This protein binds this small molecule.
Small molecule (SMILES): N[C@H](Cc1cc(C(=O)O)nn1-c1ccc(F)cc1)C(=O)O

Binding-site contacts:
Ligand atom O06 contacts residue THR171 of chain 1.B at 2.9 Å (h-bond).
Ligand atom C16 contacts residue THR113 of chain 1.B at 3.2 Å.
Ligand atom C04 contacts residue TYR211 of chain 1.B at 3.4 Å (hydrophobic).
Ligand atom C18 contacts residue ASP212 of chain 1.B at 3.4 Å.
Ligand atom N14 contacts residue HIS85 of chain 1.B at 3.5 Å (h-bond).
Ligand atom C15 contacts residue THR113 of chain 1.B at 3.5 Å.
Ligand atom C15 contacts residue HIS85 of chain 1.B at 3.6 Å.
Ligand atom C11 contacts residue THR131 of chain 1.B at 3.6 Å.
Ligand atom C01 contacts residue HIS85 of chain 1.B at 3.2 Å.
Ligand atom C12 contacts residue GLY132 of chain 1.B at 3.6 Å.
Ligand atom C10 contacts residue GLY132 of chain 1.B at 3.5 Å.
Ligand atom O06 contacts residue SER170 of chain 1.B at 3.1 Å (h-bond).
Ligand atom O05 contacts residue TYR211 of chain 1.B at 3.5 Å (h-bond).
Ligand atom O05 contacts residue GLY169 of chain 1.B at 3.4 Å.
Ligand atom C09 contacts residue ILE133 of chain 1.B at 3.5 Å (hydrophobic).
Ligand atom C21 contacts residue TYR211 of chain 1.B at 3.4 Å (hydrophobic).
Ligand atom C12 contacts residue ASP212 of chain 1.B at 3.3 Å.
Ligand atom N14 contacts residue THR113 of chain 1.B at 3.0 Å (h-bond).
Ligand atom F07 contacts residue GLY132 of chain 1.B at 3.1 Å.
Ligand atom F07 contacts residue THR240 of chain 1.B at 3.2 Å.
Ligand atom C01 contacts residue ARG118 of chain 1.B at 3.5 Å.
Ligand atom N14 contacts residue ASP212 of chain 1.B at 3.7 Å.
Ligand atom C04 contacts residue SER170 of chain 1.B at 3.6 Å.
Ligand atom C04 contacts residue GLY169 of chain 1.B at 3.5 Å.
Ligand atom O02 contacts residue SER111 of chain 1.B at 3.7 Å.
Ligand atom N20 contacts residue THR171 of chain 1.B at 2.8 Å (h-bond).
Ligand atom C11 contacts residue GLY132 of chain 1.B at 3.2 Å.
Ligand atom C08 contacts residue THR171 of chain 1.B at 3.7 Å.
Ligand atom O02 contacts residue HIS85 of chain 1.B at 3.4 Å.
Ligand atom F07 contacts residue ALA238 of chain 1.B at 3.3 Å.
Ligand atom O06 contacts residue GLY169 of chain 1.B at 3.2 Å.
Ligand atom O03 contacts residue HIS85 of chain 1.B at 3.3 Å.
Ligand atom O03 contacts residue SER170 of chain 1.B at 3.4 Å (h-bond).
Ligand atom O03 contacts residue ARG118 of chain 1.B at 2.8 Å (salt-bridge).
Ligand atom C01 contacts residue THR113 of chain 1.B at 3.6 Å.
Ligand atom C08 contacts residue SER170 of chain 1.B at 3.5 Å.
Ligand atom C12 contacts residue THR113 of chain 1.B at 3.5 Å.
Ligand atom O02 contacts residue THR113 of chain 1.B at 2.9 Å (h-bond).
Ligand atom N14 contacts residue SER111 of chain 1.B at 2.7 Å (h-bond).
Ligand atom O02 contacts residue ARG118 of chain 1.B at 2.8 Å (salt-bridge).

Sequence of chain 1.B:
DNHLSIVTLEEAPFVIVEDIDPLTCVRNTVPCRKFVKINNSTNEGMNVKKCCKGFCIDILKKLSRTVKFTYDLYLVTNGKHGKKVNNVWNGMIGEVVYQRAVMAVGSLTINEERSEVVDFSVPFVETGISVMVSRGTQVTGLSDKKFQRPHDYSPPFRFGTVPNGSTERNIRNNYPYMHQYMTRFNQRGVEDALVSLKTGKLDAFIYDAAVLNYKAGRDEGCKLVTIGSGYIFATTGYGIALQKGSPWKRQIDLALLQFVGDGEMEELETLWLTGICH